The protein below binds the small molecule below.
Small molecule (SMILES): O=C(O)/C=C/c1ccc(O)c(O)c1

Binding-site contacts:
Ligand atom O4' contacts residue LEU156 of chain 1.B at 3.7 Å.
Ligand atom O2 contacts residue GLN128 of chain 1.B at 2.9 Å (h-bond).
Ligand atom O2 contacts residue ALA127 of chain 1.B at 3.1 Å.
Ligand atom C2' contacts residue LEU156 of chain 1.B at 3.9 Å (hydrophobic).
Ligand atom C2 contacts residue PHE55 of chain 1.B at 3.8 Å (hydrophobic).
Ligand atom C2 contacts residue ALA127 of chain 1.B at 4.0 Å (hydrophobic).
Ligand atom C6' contacts residue GLN166 of chain 1.B at 3.3 Å.
Ligand atom C3' contacts residue LEU156 of chain 1.B at 3.5 Å (hydrophobic).
Ligand atom C2' contacts residue GLN128 of chain 1.B at 3.8 Å.
Ligand atom O4' contacts residue THR165 of chain 1.B at 3.5 Å.
Ligand atom O1 contacts residue ALA127 of chain 1.B at 3.2 Å.
Ligand atom C3 contacts residue GLN166 of chain 1.B at 3.8 Å.
Ligand atom C2' contacts residue TYR190 of chain 1.B at 3.5 Å (hydrophobic).
Ligand atom C3 contacts residue GLN128 of chain 1.B at 4.0 Å.
Ligand atom C3' contacts residue THR165 of chain 1.B at 4.0 Å.
Ligand atom C2' contacts residue PHE55 of chain 1.B at 3.8 Å (hydrophobic).
Ligand atom C4' contacts residue ASP159 of chain 1.B at 3.5 Å.
Ligand atom C1' contacts residue GLN166 of chain 1.B at 3.4 Å.
Ligand atom C1 contacts residue PHE55 of chain 1.B at 3.6 Å (hydrophobic).
Ligand atom O3' contacts residue TYR190 of chain 1.B at 2.7 Å (h-bond).
Ligand atom C3 contacts residue ALA153 of chain 1.B at 3.6 Å (hydrophobic).
Ligand atom C5' contacts residue GLN166 of chain 1.B at 3.8 Å.
Ligand atom O2 contacts residue PHE55 of chain 1.B at 2.8 Å (h-bond).
Ligand atom O1 contacts residue HIS246 of chain 1.B at 2.7 Å (h-bond).
Ligand atom O3' contacts residue THR165 of chain 1.B at 3.4 Å.
Ligand atom C3 contacts residue PHE55 of chain 1.B at 3.6 Å (hydrophobic).
Ligand atom C2' contacts residue GLN166 of chain 1.B at 3.9 Å.
Ligand atom O4' contacts residue ASP159 of chain 1.B at 2.7 Å (salt-bridge).
Ligand atom C1 contacts residue HIS246 of chain 1.B at 3.5 Å.
Ligand atom C1 contacts residue ALA127 of chain 1.B at 3.1 Å (hydrophobic).
Ligand atom C2 contacts residue HIS246 of chain 1.B at 3.9 Å.
Ligand atom O3' contacts residue LEU156 of chain 1.B at 3.5 Å.
Ligand atom C4' contacts residue LEU156 of chain 1.B at 3.8 Å (hydrophobic).
Ligand atom C1' contacts residue ALA153 of chain 1.B at 3.9 Å (hydrophobic).
Ligand atom C3' contacts residue TYR190 of chain 1.B at 3.5 Å (hydrophobic).
Ligand atom C6' contacts residue VAL221 of chain 1.B at 4.0 Å (hydrophobic).
Ligand atom C5' contacts residue ASP159 of chain 1.B at 3.4 Å.
Ligand atom O2 contacts residue GLY54 of chain 1.B at 3.4 Å.
Ligand atom C2 contacts residue GLN166 of chain 1.B at 3.5 Å.
Ligand atom C1 contacts residue GLN128 of chain 1.B at 3.8 Å.

Sequence of chain 1.B:
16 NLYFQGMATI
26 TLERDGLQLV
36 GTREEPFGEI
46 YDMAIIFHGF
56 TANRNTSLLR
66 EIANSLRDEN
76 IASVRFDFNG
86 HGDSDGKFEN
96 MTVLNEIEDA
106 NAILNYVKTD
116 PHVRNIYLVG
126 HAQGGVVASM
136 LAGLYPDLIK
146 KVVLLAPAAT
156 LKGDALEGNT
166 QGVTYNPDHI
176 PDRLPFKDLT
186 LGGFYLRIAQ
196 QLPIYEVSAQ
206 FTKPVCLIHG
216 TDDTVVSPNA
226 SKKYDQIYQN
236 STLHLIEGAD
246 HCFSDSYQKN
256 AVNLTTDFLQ